A protein and the small-molecule ligand that binds it are described below.
Small molecule (SMILES): COc1cc(C(=O)N2CCOCC2)ccc1Nc1nc(NC2CCCCC2)c2c(C#N)c[nH]c2n1

Binding-site contacts:
Ligand atom N19 contacts residue CYS90 of chain 1.A at 3.8 Å.
Ligand atom N17 contacts residue GLY91 of chain 1.A at 3.0 Å (h-bond).
Ligand atom C18 contacts residue LEU140 of chain 1.A at 3.6 Å (hydrophobic).
Ligand atom N26 contacts residue LEU140 of chain 1.A at 3.6 Å.
Ligand atom C22 contacts residue MET88 of chain 1.A at 3.7 Å (hydrophobic).
Ligand atom C11 contacts residue ILE17 of chain 1.A at 3.6 Å (hydrophobic).
Ligand atom C23 contacts residue ILE149 of chain 1.A at 3.5 Å (hydrophobic).
Ligand atom C16 contacts residue GLY91 of chain 1.A at 3.5 Å.
Ligand atom C01 contacts residue GLN27 of chain 1.A at 3.6 Å.
Ligand atom C03 contacts residue GLY91 of chain 1.A at 3.4 Å.
Ligand atom C15 contacts residue ILE17 of chain 1.A at 3.8 Å (hydrophobic).
Ligand atom N26 contacts residue GLU89 of chain 1.A at 2.8 Å (salt-bridge).
Ligand atom C14 contacts residue ASP94 of chain 1.A at 3.5 Å.
Ligand atom C14 contacts residue ILE93 of chain 1.A at 3.6 Å (hydrophobic).
Ligand atom C01 contacts residue GLY91 of chain 1.A at 3.0 Å.
Ligand atom N19 contacts residue GLY91 of chain 1.A at 2.9 Å (h-bond).
Ligand atom C23 contacts residue MET88 of chain 1.A at 3.7 Å (hydrophobic).
Ligand atom O10 contacts residue PRO159 of chain 1.A at 2.9 Å.
Ligand atom C25 contacts residue MET88 of chain 1.A at 3.2 Å (hydrophobic).
Ligand atom C12 contacts residue ILE17 of chain 1.A at 3.5 Å (hydrophobic).
Ligand atom C20 contacts residue ALA37 of chain 1.A at 3.5 Å (hydrophobic).
Ligand atom N26 contacts residue ALA37 of chain 1.A at 3.4 Å.
Ligand atom C01 contacts residue ASN92 of chain 1.A at 3.5 Å.
Ligand atom N19 contacts residue LEU140 of chain 1.A at 3.2 Å.
Ligand atom O13 contacts residue ILE93 of chain 1.A at 3.5 Å.
Ligand atom C25 contacts residue GLU89 of chain 1.A at 3.8 Å.
Ligand atom C20 contacts residue GLY91 of chain 1.A at 3.9 Å.
Ligand atom C11 contacts residue PRO159 of chain 1.A at 3.0 Å (hydrophobic).
Ligand atom O02 contacts residue CYS90 of chain 1.A at 3.6 Å.
Ligand atom C18 contacts residue GLY91 of chain 1.A at 3.6 Å.
Ligand atom C21 contacts residue LEU140 of chain 1.A at 3.6 Å (hydrophobic).
Ligand atom C15 contacts residue ILE93 of chain 1.A at 3.8 Å (hydrophobic).
Ligand atom N24 contacts residue ILE149 of chain 1.A at 3.5 Å.
Ligand atom O02 contacts residue GLY91 of chain 1.A at 2.9 Å (h-bond).
Ligand atom C20 contacts residue GLU89 of chain 1.A at 3.8 Å.
Ligand atom O02 contacts residue ILE17 of chain 1.A at 3.6 Å.
Ligand atom C15 contacts residue ASP94 of chain 1.A at 3.8 Å.
Ligand atom C04 contacts residue ASN92 of chain 1.A at 3.8 Å.
Ligand atom C29 contacts residue ILE17 of chain 1.A at 3.6 Å (hydrophobic).
Ligand atom C20 contacts residue LEU140 of chain 1.A at 3.2 Å (hydrophobic).

Sequence of chain 1.A:
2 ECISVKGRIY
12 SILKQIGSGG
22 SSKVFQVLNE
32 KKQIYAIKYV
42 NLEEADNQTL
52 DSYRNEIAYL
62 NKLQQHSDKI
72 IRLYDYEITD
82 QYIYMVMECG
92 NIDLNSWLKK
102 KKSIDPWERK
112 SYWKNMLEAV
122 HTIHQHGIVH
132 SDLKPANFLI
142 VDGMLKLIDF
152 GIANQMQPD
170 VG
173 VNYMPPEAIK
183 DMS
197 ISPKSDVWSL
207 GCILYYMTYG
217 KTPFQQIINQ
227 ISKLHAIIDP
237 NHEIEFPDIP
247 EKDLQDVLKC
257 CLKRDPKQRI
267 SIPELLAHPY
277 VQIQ